Sequence of chain 4.A:
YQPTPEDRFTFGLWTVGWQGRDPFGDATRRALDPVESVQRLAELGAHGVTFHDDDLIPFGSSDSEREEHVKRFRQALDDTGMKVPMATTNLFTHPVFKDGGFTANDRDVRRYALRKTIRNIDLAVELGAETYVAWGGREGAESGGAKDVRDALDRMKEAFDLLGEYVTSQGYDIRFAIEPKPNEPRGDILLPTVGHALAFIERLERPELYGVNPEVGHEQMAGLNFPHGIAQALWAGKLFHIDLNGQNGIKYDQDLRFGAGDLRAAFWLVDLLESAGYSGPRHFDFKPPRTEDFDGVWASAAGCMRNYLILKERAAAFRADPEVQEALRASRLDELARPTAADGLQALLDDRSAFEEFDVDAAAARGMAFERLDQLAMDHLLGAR

Binding-site contacts:
Ligand atom O1 contacts residue HIS220 of chain 2.A at 3.3 Å (h-bond).
Ligand atom C2 contacts residue MN1 of chain 2.D at 3.4 Å.
Ligand atom C4 contacts residue ASP287 of chain 2.A at 3.9 Å.
Ligand atom C1 contacts residue PHE26 of chain 4.A at 3.4 Å (hydrophobic).
Ligand atom C1 contacts residue TRP137 of chain 2.A at 3.6 Å (hydrophobic).
Ligand atom O2 contacts residue GLU181 of chain 2.A at 3.0 Å (salt-bridge).
Ligand atom O2 contacts residue MN1 of chain 2.C at 3.8 Å.
Ligand atom O5 contacts residue TRP137 of chain 2.A at 3.6 Å.
Ligand atom C2 contacts residue HIS220 of chain 2.A at 3.8 Å.
Ligand atom O4 contacts residue ASP287 of chain 2.A at 3.1 Å (salt-bridge).
Ligand atom C5 contacts residue TRP137 of chain 2.A at 3.9 Å (hydrophobic).
Ligand atom O1 contacts residue TRP137 of chain 2.A at 3.6 Å.
Ligand atom O2 contacts residue ASP287 of chain 2.A at 3.0 Å (salt-bridge).
Ligand atom O3 contacts residue TRP16 of chain 2.A at 3.5 Å (h-bond).
Ligand atom O1 contacts residue ASP255 of chain 2.A at 3.4 Å (salt-bridge).
Ligand atom O2 contacts residue HIS220 of chain 2.A at 3.2 Å.
Ligand atom O1 contacts residue MN1 of chain 2.C at 3.5 Å.
Ligand atom C4 contacts residue MN1 of chain 2.D at 3.4 Å.
Ligand atom O2 contacts residue MN1 of chain 2.D at 2.3 Å.
Ligand atom O5 contacts residue HIS54 of chain 2.A at 2.8 Å (h-bond).
Ligand atom O4 contacts residue ASP245 of chain 2.A at 3.3 Å (salt-bridge).
Ligand atom O1 contacts residue PHE26 of chain 4.A at 3.7 Å.
Ligand atom C3 contacts residue ASP287 of chain 2.A at 3.6 Å.
Ligand atom O1 contacts residue LYS183 of chain 2.A at 3.0 Å (salt-bridge).
Ligand atom C2 contacts residue ASP287 of chain 2.A at 3.9 Å.
Ligand atom O3 contacts residue MN1 of chain 2.D at 3.7 Å.
Ligand atom O3 contacts residue ASP287 of chain 2.A at 2.8 Å (salt-bridge).
Ligand atom C3 contacts residue MN1 of chain 2.D at 3.6 Å.
Ligand atom C2 contacts residue GLU181 of chain 2.A at 3.7 Å.
Ligand atom C5 contacts residue HIS54 of chain 2.A at 3.5 Å.
Ligand atom O4 contacts residue MN1 of chain 2.D at 2.3 Å.
Ligand atom C2 contacts residue TRP137 of chain 2.A at 3.6 Å (hydrophobic).
Ligand atom O4 contacts residue GLU181 of chain 2.A at 2.5 Å (salt-bridge).
Ligand atom O2 contacts residue GLU217 of chain 2.A at 3.0 Å (salt-bridge).
Ligand atom C1 contacts residue LYS183 of chain 2.A at 4.1 Å.
Ligand atom C4 contacts residue GLU181 of chain 2.A at 3.3 Å.
Ligand atom C4 contacts residue TRP137 of chain 2.A at 3.7 Å (hydrophobic).
Ligand atom C3 contacts residue TRP137 of chain 2.A at 3.7 Å (hydrophobic).
Ligand atom C5 contacts residue GLU181 of chain 2.A at 4.0 Å.
Ligand atom O5 contacts residue PHE94 of chain 2.A at 3.7 Å.

Sequence of chain 2.A:
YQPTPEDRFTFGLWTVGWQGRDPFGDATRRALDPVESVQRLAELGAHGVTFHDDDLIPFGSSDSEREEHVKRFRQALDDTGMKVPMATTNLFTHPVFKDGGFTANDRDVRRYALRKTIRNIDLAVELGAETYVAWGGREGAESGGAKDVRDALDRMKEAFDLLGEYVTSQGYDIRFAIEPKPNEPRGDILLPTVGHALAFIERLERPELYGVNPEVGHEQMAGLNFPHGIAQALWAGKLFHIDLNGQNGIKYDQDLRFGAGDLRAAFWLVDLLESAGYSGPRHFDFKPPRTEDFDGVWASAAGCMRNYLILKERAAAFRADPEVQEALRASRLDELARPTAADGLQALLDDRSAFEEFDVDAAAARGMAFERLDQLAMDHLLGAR

This small molecule binds to this protein.
Small molecule (SMILES): OC[C@@H](O)C(O)[C@@H](O)CO